This small molecule binds to this protein.
Small molecule (SMILES): CC(=O)N[C@@H]1[C@@H](O)[C@H](O)[C@@H](CO)O[C@H]1O

Sequence of chain 1.B:
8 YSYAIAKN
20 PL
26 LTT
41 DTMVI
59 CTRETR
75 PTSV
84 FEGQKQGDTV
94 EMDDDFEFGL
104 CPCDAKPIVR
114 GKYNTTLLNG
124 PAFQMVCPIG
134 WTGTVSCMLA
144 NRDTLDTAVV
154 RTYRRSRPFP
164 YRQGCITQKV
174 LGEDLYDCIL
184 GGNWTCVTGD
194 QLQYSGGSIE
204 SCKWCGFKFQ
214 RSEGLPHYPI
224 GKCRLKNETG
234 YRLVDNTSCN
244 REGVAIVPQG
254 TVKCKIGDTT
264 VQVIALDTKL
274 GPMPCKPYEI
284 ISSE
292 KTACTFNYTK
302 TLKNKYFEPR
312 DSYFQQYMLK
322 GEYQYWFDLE

Binding-site contacts:
Ligand atom O5 contacts residue ASN230 of chain 1.B at 2.4 Å (h-bond).
Ligand atom C6 contacts residue GLU231 of chain 1.B at 3.3 Å.
Ligand atom C5 contacts residue ASN230 of chain 1.B at 3.6 Å.
Ligand atom C7 contacts residue GLY199 of chain 1.B at 4.1 Å.
Ligand atom C4 contacts residue ASN230 of chain 1.B at 4.2 Å.
Ligand atom O7 contacts residue GLY199 of chain 1.B at 3.0 Å (h-bond).
Ligand atom O6 contacts residue GLN171 of chain 1.B at 3.8 Å.
Ligand atom C2 contacts residue ASN230 of chain 1.B at 2.5 Å.
Ligand atom O7 contacts residue LEU228 of chain 1.B at 4.0 Å.
Ligand atom C7 contacts residue GLY200 of chain 1.B at 4.2 Å.
Ligand atom O4 contacts residue GLU231 of chain 1.B at 4.3 Å.
Ligand atom C4 contacts residue GLU231 of chain 1.B at 3.5 Å.
Ligand atom C8 contacts residue GLY200 of chain 1.B at 3.8 Å.
Ligand atom C7 contacts residue ASN230 of chain 1.B at 4.1 Å.
Ligand atom O7 contacts residue GLY200 of chain 1.B at 3.8 Å.
Ligand atom O5 contacts residue GLU231 of chain 1.B at 3.7 Å.
Ligand atom O6 contacts residue GLU231 of chain 1.B at 4.2 Å.
Ligand atom N2 contacts residue ASN230 of chain 1.B at 2.8 Å (h-bond).
Ligand atom C1 contacts residue ASN230 of chain 1.B at 1.4 Å.
Ligand atom C5 contacts residue GLU231 of chain 1.B at 3.7 Å.
Ligand atom C3 contacts residue ASN230 of chain 1.B at 3.7 Å.
Ligand atom C6 contacts residue GLN171 of chain 1.B at 3.6 Å.